Binding-site contacts:
Ligand atom C23 contacts residue GLU8 of chain 1.A at 3.0 Å.
Ligand atom O3 contacts residue LYS33 of chain 1.A at 3.6 Å (salt-bridge).
Ligand atom C13 contacts residue LEU134 of chain 1.A at 3.6 Å (hydrophobic).
Ligand atom C13 contacts residue GLU81 of chain 1.A at 3.7 Å.
Ligand atom C7 contacts residue HIS84 of chain 1.A at 3.4 Å.
Ligand atom C18 contacts residue LEU134 of chain 1.A at 3.5 Å (hydrophobic).
Ligand atom N12 contacts residue ALA31 of chain 1.A at 3.3 Å.
Ligand atom N12 contacts residue PHE82 of chain 1.A at 3.6 Å.
Ligand atom C22 contacts residue VAL18 of chain 1.A at 3.4 Å (hydrophobic).
Ligand atom N11 contacts residue PHE82 of chain 1.A at 3.2 Å.
Ligand atom C8 contacts residue LEU83 of chain 1.A at 3.3 Å (hydrophobic).
Ligand atom C23 contacts residue LYS9 of chain 1.A at 3.7 Å.
Ligand atom C5 contacts residue HIS84 of chain 1.A at 3.1 Å.
Ligand atom N12 contacts residue GLU81 of chain 1.A at 2.6 Å (salt-bridge).
Ligand atom C11 contacts residue GLU8 of chain 1.A at 3.0 Å.
Ligand atom N12 contacts residue LEU134 of chain 1.A at 3.8 Å.
Ligand atom C12 contacts residue ASP145 of chain 1.A at 3.0 Å.
Ligand atom C2 contacts residue ILE10 of chain 1.A at 3.7 Å (hydrophobic).
Ligand atom C10 contacts residue LEU134 of chain 1.A at 3.6 Å (hydrophobic).
Ligand atom C14 contacts residue PHE80 of chain 1.A at 3.6 Å (hydrophobic).
Ligand atom O3 contacts residue ASP145 of chain 1.A at 2.3 Å (salt-bridge).
Ligand atom C3 contacts residue ILE10 of chain 1.A at 3.5 Å (hydrophobic).
Ligand atom N11 contacts residue GLU81 of chain 1.A at 3.3 Å (salt-bridge).
Ligand atom C10 contacts residue LEU83 of chain 1.A at 3.5 Å (hydrophobic).
Ligand atom S1 contacts residue ASP145 of chain 1.A at 2.9 Å (salt-bridge).
Ligand atom O2 contacts residue ASP145 of chain 1.A at 2.8 Å (salt-bridge).
Ligand atom C13 contacts residue ALA31 of chain 1.A at 3.4 Å (hydrophobic).
Ligand atom N11 contacts residue LEU83 of chain 1.A at 2.8 Å (h-bond).
Ligand atom C14 contacts residue ALA31 of chain 1.A at 3.7 Å (hydrophobic).
Ligand atom N9 contacts residue LEU83 of chain 1.A at 2.6 Å (h-bond).
Ligand atom C7 contacts residue GLN85 of chain 1.A at 3.6 Å.
Ligand atom O24 contacts residue ILE10 of chain 1.A at 3.4 Å.
Ligand atom C9 contacts residue GLY13 of chain 1.A at 3.5 Å.
Ligand atom C4 contacts residue HIS84 of chain 1.A at 3.4 Å.
Ligand atom N11 contacts residue LEU134 of chain 1.A at 3.7 Å.
Ligand atom O2 contacts residue ALA144 of chain 1.A at 3.2 Å.
Ligand atom C6 contacts residue ILE10 of chain 1.A at 3.6 Å (hydrophobic).
Ligand atom C21 contacts residue GLU8 of chain 1.A at 3.7 Å.
Ligand atom C9 contacts residue VAL18 of chain 1.A at 3.6 Å (hydrophobic).
Ligand atom C7 contacts residue LEU83 of chain 1.A at 3.0 Å (hydrophobic).

The protein below binds the small molecule below.
Small molecule (SMILES): O=C(Cc1ccc(N2CCCCC2)cc1)Nc1n[nH]c2ccc(N3CCCS3(=O)=O)cc12

Sequence of chain 1.A:
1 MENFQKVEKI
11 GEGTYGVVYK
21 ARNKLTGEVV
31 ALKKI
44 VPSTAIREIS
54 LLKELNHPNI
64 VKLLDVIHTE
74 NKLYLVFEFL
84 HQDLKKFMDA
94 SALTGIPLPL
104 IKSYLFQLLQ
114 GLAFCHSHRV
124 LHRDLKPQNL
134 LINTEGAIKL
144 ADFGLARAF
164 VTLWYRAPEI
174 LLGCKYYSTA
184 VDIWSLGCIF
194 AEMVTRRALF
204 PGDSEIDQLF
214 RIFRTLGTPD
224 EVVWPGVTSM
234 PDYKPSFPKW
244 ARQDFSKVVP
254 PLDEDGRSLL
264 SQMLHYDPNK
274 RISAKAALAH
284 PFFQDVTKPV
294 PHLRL